Sequence of chain 1.B:
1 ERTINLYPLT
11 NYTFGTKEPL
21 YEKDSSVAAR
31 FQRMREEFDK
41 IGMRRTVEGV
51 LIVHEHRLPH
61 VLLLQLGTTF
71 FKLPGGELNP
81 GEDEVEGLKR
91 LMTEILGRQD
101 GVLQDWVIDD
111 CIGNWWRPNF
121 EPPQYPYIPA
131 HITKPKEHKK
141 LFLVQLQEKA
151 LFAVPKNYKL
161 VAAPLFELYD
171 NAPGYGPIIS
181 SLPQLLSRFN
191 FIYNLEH

The protein below binds the small molecule below.
Small molecule (SMILES): Nc1nc(=O)c2ncn([C@@H]3O[C@H](CO[P](=O)(O)O[C@H]4[C@@H](O)[C@H](n5ccc(=O)[nH]c5=O)O[C@@H]4CO)[C@@H](O[P](=O)(O)OC[C@H]4O[C@@H](n5ccc(=O)[nH]c5=O)[C@H](O)[C@@H]4O[P](=O)(O)OC[C@H]4OC[C@H](O)[C@@H]4O)[C@H]3O)c2[nH]1.Nc1ncnc2c1ncn2[C@@H]1OC[C@@H](O)[C@H]1O

Binding-site contacts:
Ligand atom O4' contacts residue GLY174 of chain 1.B at 3.4 Å (h-bond).
Ligand atom O2 contacts residue PHE70 of chain 1.B at 3.5 Å.
Ligand atom N1 contacts residue TYR175 of chain 1.B at 3.7 Å.
Ligand atom N3 contacts residue TYR175 of chain 1.B at 3.4 Å (h-bond).
Ligand atom N3 contacts residue SER25 of chain 1.B at 3.0 Å (h-bond).
Ligand atom C5 contacts residue PHE70 of chain 1.B at 3.5 Å (hydrophobic).
Ligand atom C4 contacts residue LEU66 of chain 1.B at 3.5 Å (hydrophobic).
Ligand atom O6 contacts residue PHE70 of chain 1.B at 3.7 Å.
Ligand atom C2 contacts residue PHE70 of chain 1.B at 3.7 Å (hydrophobic).
Ligand atom O4' contacts residue PRO173 of chain 1.B at 3.3 Å (h-bond).
Ligand atom O4 contacts residue ARG30 of chain 1.B at 2.7 Å (salt-bridge).
Ligand atom C6 contacts residue PHE70 of chain 1.B at 3.4 Å (hydrophobic).
Ligand atom N3 contacts residue PHE70 of chain 1.B at 3.5 Å.
Ligand atom N3 contacts residue GLY67 of chain 1.B at 3.7 Å.
Ligand atom O2 contacts residue THR69 of chain 1.B at 3.4 Å (h-bond).
Ligand atom N1 contacts residue PHE70 of chain 1.B at 3.5 Å.
Ligand atom O6 contacts residue ARG30 of chain 1.B at 3.4 Å.
Ligand atom C2 contacts residue TYR175 of chain 1.B at 3.5 Å (hydrophobic).
Ligand atom C6 contacts residue LEU66 of chain 1.B at 3.4 Å (hydrophobic).
Ligand atom C2 contacts residue PHE71 of chain 1.B at 3.6 Å (hydrophobic).
Ligand atom C4 contacts residue PHE70 of chain 1.B at 3.7 Å (hydrophobic).
Ligand atom O2 contacts residue PHE71 of chain 1.B at 2.8 Å (h-bond).
Ligand atom C2 contacts residue PHE70 of chain 1.B at 3.7 Å (hydrophobic).
Ligand atom C6 contacts residue ARG30 of chain 1.B at 3.7 Å.
Ligand atom C4' contacts residue PRO173 of chain 1.B at 3.6 Å (hydrophobic).
Ligand atom C5 contacts residue LEU66 of chain 1.B at 3.5 Å (hydrophobic).
Ligand atom C2' contacts residue THR69 of chain 1.B at 3.5 Å.
Ligand atom O2 contacts residue SER25 of chain 1.B at 3.4 Å (h-bond).
Ligand atom N3 contacts residue LEU66 of chain 1.B at 3.5 Å (h-bond).
Ligand atom O2' contacts residue VAL27 of chain 1.B at 3.3 Å.
Ligand atom N2 contacts residue GLU22 of chain 1.B at 3.4 Å (salt-bridge).
Ligand atom N1 contacts residue LEU66 of chain 1.B at 3.4 Å (h-bond).
Ligand atom C2 contacts residue LEU66 of chain 1.B at 3.3 Å (hydrophobic).
Ligand atom O2' contacts residue THR69 of chain 1.B at 3.0 Å (h-bond).
Ligand atom N3 contacts residue PHE71 of chain 1.B at 3.0 Å (h-bond).
Ligand atom N6 contacts residue PHE70 of chain 1.B at 3.5 Å.
Ligand atom C1' contacts residue GLY174 of chain 1.B at 3.4 Å.
Ligand atom C2 contacts residue SER25 of chain 1.B at 3.4 Å.
Ligand atom N1 contacts residue GLU22 of chain 1.B at 3.2 Å (salt-bridge).
Ligand atom C4 contacts residue TYR175 of chain 1.B at 3.6 Å (hydrophobic).